This protein binds this small molecule.
Small molecule (SMILES): O=C(O)COP(=O)(O)O

Sequence of chain 1.A:
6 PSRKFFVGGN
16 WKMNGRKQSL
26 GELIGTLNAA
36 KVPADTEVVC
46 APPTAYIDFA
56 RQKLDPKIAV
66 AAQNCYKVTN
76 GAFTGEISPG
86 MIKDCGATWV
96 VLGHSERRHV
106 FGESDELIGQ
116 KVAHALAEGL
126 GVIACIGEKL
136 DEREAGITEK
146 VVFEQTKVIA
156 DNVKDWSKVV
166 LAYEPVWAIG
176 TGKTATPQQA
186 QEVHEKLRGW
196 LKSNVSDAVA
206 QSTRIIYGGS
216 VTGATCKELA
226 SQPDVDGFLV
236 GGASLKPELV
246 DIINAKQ

Binding-site contacts:
Ligand atom O3P contacts residue VAL235 of chain 1.A at 3.9 Å.
Ligand atom C2 contacts residue GLY214 of chain 1.A at 4.1 Å.
Ligand atom O3P contacts residue SER215 of chain 1.A at 3.5 Å (h-bond).
Ligand atom O2P contacts residue ALA173 of chain 1.A at 3.6 Å (h-bond).
Ligand atom O1P contacts residue LYS17 of chain 1.A at 3.2 Å (salt-bridge).
Ligand atom C2 contacts residue GLY236 of chain 1.A at 3.6 Å.
Ligand atom C2 contacts residue ILE174 of chain 1.A at 4.0 Å (hydrophobic).
Ligand atom O4P contacts residue GLY175 of chain 1.A at 4.1 Å.
Ligand atom O1 contacts residue GLU101 of chain 1.A at 4.1 Å.
Ligand atom P contacts residue GLY236 of chain 1.A at 3.6 Å.
Ligand atom O1P contacts residue ILE174 of chain 1.A at 3.6 Å.
Ligand atom C1 contacts residue LYS17 of chain 1.A at 3.4 Å.
Ligand atom P contacts residue GLY237 of chain 1.A at 3.8 Å.
Ligand atom O2P contacts residue GLY214 of chain 1.A at 3.7 Å.
Ligand atom C1 contacts residue HIS99 of chain 1.A at 3.2 Å.
Ligand atom O3P contacts residue VAL216 of chain 1.A at 4.1 Å.
Ligand atom O2 contacts residue LEU234 of chain 1.A at 3.7 Å.
Ligand atom O2P contacts residue GLY175 of chain 1.A at 2.6 Å (h-bond).
Ligand atom O3P contacts residue GLY214 of chain 1.A at 4.2 Å.
Ligand atom O2P contacts residue ILE174 of chain 1.A at 3.4 Å.
Ligand atom O2 contacts residue GLU169 of chain 1.A at 2.7 Å (salt-bridge).
Ligand atom O4P contacts residue GLY237 of chain 1.A at 2.7 Å (h-bond).
Ligand atom O2 contacts residue ASN15 of chain 1.A at 3.9 Å.
Ligand atom C2 contacts residue LYS17 of chain 1.A at 3.9 Å.
Ligand atom C1 contacts residue GLU169 of chain 1.A at 3.1 Å.
Ligand atom O1P contacts residue GLY236 of chain 1.A at 3.5 Å.
Ligand atom C2 contacts residue GLU169 of chain 1.A at 3.4 Å.
Ligand atom P contacts residue GLY175 of chain 1.A at 3.8 Å.
Ligand atom O3P contacts residue GLY236 of chain 1.A at 2.8 Å (h-bond).
Ligand atom O1 contacts residue GLU169 of chain 1.A at 3.8 Å.
Ligand atom O1 contacts residue ILE174 of chain 1.A at 3.2 Å.
Ligand atom P contacts residue SER215 of chain 1.A at 3.7 Å.
Ligand atom O4P contacts residue GLY236 of chain 1.A at 3.2 Å.
Ligand atom O3P contacts residue GLY237 of chain 1.A at 3.9 Å.
Ligand atom O1 contacts residue HIS99 of chain 1.A at 2.6 Å (h-bond).
Ligand atom C2 contacts residue LEU234 of chain 1.A at 4.1 Å (hydrophobic).
Ligand atom O2 contacts residue HIS99 of chain 1.A at 3.0 Å (h-bond).
Ligand atom C1 contacts residue ILE174 of chain 1.A at 4.0 Å (hydrophobic).
Ligand atom O2P contacts residue SER215 of chain 1.A at 2.9 Å (h-bond).
Ligand atom O1 contacts residue LYS17 of chain 1.A at 2.6 Å (salt-bridge).